This protein binds this small molecule.
Small molecule (SMILES): NCc1cccc(-n2cccc2)c1

Sequence of chain 1.A:
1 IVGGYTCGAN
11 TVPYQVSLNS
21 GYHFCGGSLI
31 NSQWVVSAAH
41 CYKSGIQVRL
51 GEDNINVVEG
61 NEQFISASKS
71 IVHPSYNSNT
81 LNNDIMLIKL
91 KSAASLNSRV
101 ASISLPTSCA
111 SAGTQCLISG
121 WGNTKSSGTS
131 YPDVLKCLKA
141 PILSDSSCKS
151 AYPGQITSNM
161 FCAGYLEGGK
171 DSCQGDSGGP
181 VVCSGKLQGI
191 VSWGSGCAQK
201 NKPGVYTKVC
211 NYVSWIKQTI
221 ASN

Binding-site contacts:
Ligand atom C8 contacts residue GLN174 of chain 1.A at 3.7 Å.
Ligand atom C3 contacts residue SER172 of chain 1.A at 3.5 Å.
Ligand atom C5 contacts residue SER177 of chain 1.A at 3.7 Å.
Ligand atom C6 contacts residue CYS173 of chain 1.A at 3.9 Å (hydrophobic).
Ligand atom C1 contacts residue ASP171 of chain 1.A at 3.7 Å.
Ligand atom C1 contacts residue GLY204 of chain 1.A at 3.8 Å.
Ligand atom C2 contacts residue TRP193 of chain 1.A at 3.7 Å (hydrophobic).
Ligand atom N1 contacts residue SER172 of chain 1.A at 2.7 Å (h-bond).
Ligand atom C4 contacts residue VAL191 of chain 1.A at 3.8 Å (hydrophobic).
Ligand atom N2 contacts residue GLN174 of chain 1.A at 3.6 Å (h-bond).
Ligand atom N1 contacts residue GLY196 of chain 1.A at 3.1 Å (h-bond).
Ligand atom C3 contacts residue TRP193 of chain 1.A at 3.9 Å (hydrophobic).
Ligand atom C11 contacts residue GLY196 of chain 1.A at 3.5 Å.
Ligand atom N1 contacts residue ASP171 of chain 1.A at 2.8 Å (salt-bridge).
Ligand atom C2 contacts residue GLY194 of chain 1.A at 3.9 Å.
Ligand atom C9 contacts residue GLN174 of chain 1.A at 4.0 Å.
Ligand atom C10 contacts residue CYS197 of chain 1.A at 3.3 Å (hydrophobic).
Ligand atom C7 contacts residue SO41 of chain 1.C at 3.5 Å.
Ligand atom C6 contacts residue GLN174 of chain 1.A at 3.7 Å.
Ligand atom C2 contacts residue SER172 of chain 1.A at 3.8 Å.
Ligand atom C4 contacts residue SER177 of chain 1.A at 3.5 Å.
Ligand atom C10 contacts residue GLN174 of chain 1.A at 3.9 Å.
Ligand atom C5 contacts residue SO41 of chain 1.C at 3.4 Å.
Ligand atom C1 contacts residue SER172 of chain 1.A at 3.3 Å.
Ligand atom C4 contacts residue SO41 of chain 1.C at 4.1 Å.
Ligand atom C3 contacts residue VAL191 of chain 1.A at 3.8 Å (hydrophobic).
Ligand atom C5 contacts residue GLN174 of chain 1.A at 3.7 Å.
Ligand atom C11 contacts residue CYS173 of chain 1.A at 4.1 Å (hydrophobic).
Ligand atom C1 contacts residue TRP193 of chain 1.A at 3.6 Å (hydrophobic).
Ligand atom C11 contacts residue CYS197 of chain 1.A at 4.0 Å (hydrophobic).
Ligand atom C4 contacts residue SER192 of chain 1.A at 4.2 Å.
Ligand atom C10 contacts residue GLY196 of chain 1.A at 3.8 Å.
Ligand atom C7 contacts residue GLN174 of chain 1.A at 3.7 Å.
Ligand atom C4 contacts residue CYS173 of chain 1.A at 3.8 Å (hydrophobic).
Ligand atom C11 contacts residue SER172 of chain 1.A at 4.2 Å.
Ligand atom N1 contacts residue CYS197 of chain 1.A at 3.8 Å.
Ligand atom C1 contacts residue GLY194 of chain 1.A at 4.1 Å.
Ligand atom C5 contacts residue CYS173 of chain 1.A at 3.7 Å (hydrophobic).
Ligand atom C1 contacts residue GLY196 of chain 1.A at 4.1 Å.
Ligand atom C11 contacts residue GLY194 of chain 1.A at 4.0 Å.